Sequence of chain 3.B:
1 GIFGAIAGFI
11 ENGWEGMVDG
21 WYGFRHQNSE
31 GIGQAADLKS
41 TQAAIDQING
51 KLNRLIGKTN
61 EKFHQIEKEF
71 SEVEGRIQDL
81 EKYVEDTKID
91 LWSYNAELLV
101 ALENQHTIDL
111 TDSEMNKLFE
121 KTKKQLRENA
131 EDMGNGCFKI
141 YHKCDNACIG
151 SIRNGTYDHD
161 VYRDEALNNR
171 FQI

This small molecule binds to this protein.
Small molecule (SMILES): CC(=O)N[C@@H]1[C@@H](O)[C@H](O)[C@@H](CO)O[C@H]1O

Binding-site contacts:
Ligand atom C4 contacts residue ASN154 of chain 3.B at 4.2 Å.
Ligand atom C8 contacts residue SER151 of chain 3.B at 3.5 Å.
Ligand atom O5 contacts residue ASN154 of chain 3.B at 2.4 Å (h-bond).
Ligand atom C7 contacts residue SER151 of chain 3.B at 4.2 Å.
Ligand atom C3 contacts residue ASN154 of chain 3.B at 3.8 Å.
Ligand atom C8 contacts residue ALA147 of chain 3.B at 3.0 Å (hydrophobic).
Ligand atom C7 contacts residue ASN154 of chain 3.B at 3.3 Å.
Ligand atom O7 contacts residue THR156 of chain 3.B at 4.3 Å.
Ligand atom C1 contacts residue ASN154 of chain 3.B at 1.4 Å.
Ligand atom C1 contacts residue GLY150 of chain 3.B at 4.3 Å.
Ligand atom C7 contacts residue ALA147 of chain 3.B at 4.4 Å (hydrophobic).
Ligand atom C8 contacts residue GLY150 of chain 3.B at 3.8 Å.
Ligand atom O7 contacts residue ASN154 of chain 3.B at 3.2 Å (h-bond).
Ligand atom N2 contacts residue ASN154 of chain 3.B at 3.0 Å (h-bond).
Ligand atom N2 contacts residue GLY150 of chain 3.B at 4.3 Å.
Ligand atom C7 contacts residue GLY150 of chain 3.B at 4.1 Å.
Ligand atom C2 contacts residue ASN154 of chain 3.B at 2.5 Å.
Ligand atom C5 contacts residue ASN154 of chain 3.B at 3.7 Å.